This protein binds this small molecule.
Small molecule (SMILES): Nc1ncnc2c1ncn2[C@@H]1O[C@H](COP(=O)(O)OP(=O)(O)OC[C@H]2O[C@H](O)[C@H](O)[C@@H]2O)[C@@H](O)[C@H]1O

Binding-site contacts:
Ligand atom C6 contacts residue TYR376 of chain 1.A at 3.6 Å (hydrophobic).
Ligand atom C4 contacts residue GLY35 of chain 1.A at 4.1 Å.
Ligand atom PB contacts residue ALA34 of chain 1.A at 4.0 Å.
Ligand atom O4' contacts residue GLY306 of chain 1.A at 3.1 Å (h-bond).
Ligand atom C6 contacts residue GLY35 of chain 1.A at 4.1 Å.
Ligand atom C2 contacts residue TYR376 of chain 1.A at 4.1 Å (hydrophobic).
Ligand atom O5' contacts residue ALA34 of chain 1.A at 4.2 Å.
Ligand atom O2B contacts residue ALA34 of chain 1.A at 3.1 Å.
Ligand atom N3 contacts residue GLY35 of chain 1.A at 4.1 Å.
Ligand atom N3 contacts residue GLY306 of chain 1.A at 4.0 Å.
Ligand atom O1B contacts residue GLY306 of chain 1.A at 3.3 Å (h-bond).
Ligand atom O1D contacts residue ASP311 of chain 1.A at 3.0 Å (salt-bridge).
Ligand atom C1D contacts residue ASP311 of chain 1.A at 3.8 Å.
Ligand atom O5' contacts residue GLY306 of chain 1.A at 3.8 Å.
Ligand atom N3 contacts residue PRO334 of chain 1.A at 3.7 Å.
Ligand atom C4D contacts residue THR167 of chain 1.A at 4.1 Å.
Ligand atom C4 contacts residue PRO334 of chain 1.A at 4.1 Å (hydrophobic).
Ligand atom O3D contacts residue ASP311 of chain 1.A at 3.9 Å.
Ligand atom O2D contacts residue GLU83 of chain 1.A at 3.6 Å.
Ligand atom C5' contacts residue GLY306 of chain 1.A at 4.2 Å.
Ligand atom O2D contacts residue ASN81 of chain 1.A at 4.0 Å.
Ligand atom O4D contacts residue PHE307 of chain 1.A at 3.8 Å.
Ligand atom O5D contacts residue PHE307 of chain 1.A at 3.6 Å.
Ligand atom O2A contacts residue ALA34 of chain 1.A at 3.6 Å.
Ligand atom O4D contacts residue ASP311 of chain 1.A at 3.7 Å.
Ligand atom C1' contacts residue GLY306 of chain 1.A at 4.2 Å.
Ligand atom O3D contacts residue HIS227 of chain 1.A at 3.1 Å.
Ligand atom C4' contacts residue GLY306 of chain 1.A at 4.0 Å.
Ligand atom N1 contacts residue PHE377 of chain 1.A at 4.0 Å.
Ligand atom O1B contacts residue PHE307 of chain 1.A at 3.4 Å.
Ligand atom N1 contacts residue TYR376 of chain 1.A at 3.5 Å.
Ligand atom O1B contacts residue ALA34 of chain 1.A at 3.6 Å (h-bond).
Ligand atom N6 contacts residue VAL38 of chain 1.A at 4.2 Å.
Ligand atom C5' contacts residue THR44 of chain 1.A at 3.8 Å.
Ligand atom N1 contacts residue GLY35 of chain 1.A at 4.2 Å.
Ligand atom O1B contacts residue GLY308 of chain 1.A at 3.3 Å (h-bond).
Ligand atom N6 contacts residue TYR376 of chain 1.A at 3.8 Å.
Ligand atom O2A contacts residue MET45 of chain 1.A at 3.3 Å.
Ligand atom O3D contacts residue THR167 of chain 1.A at 3.9 Å.
Ligand atom O1D contacts residue GLY310 of chain 1.A at 4.2 Å.

Sequence of chain 1.A:
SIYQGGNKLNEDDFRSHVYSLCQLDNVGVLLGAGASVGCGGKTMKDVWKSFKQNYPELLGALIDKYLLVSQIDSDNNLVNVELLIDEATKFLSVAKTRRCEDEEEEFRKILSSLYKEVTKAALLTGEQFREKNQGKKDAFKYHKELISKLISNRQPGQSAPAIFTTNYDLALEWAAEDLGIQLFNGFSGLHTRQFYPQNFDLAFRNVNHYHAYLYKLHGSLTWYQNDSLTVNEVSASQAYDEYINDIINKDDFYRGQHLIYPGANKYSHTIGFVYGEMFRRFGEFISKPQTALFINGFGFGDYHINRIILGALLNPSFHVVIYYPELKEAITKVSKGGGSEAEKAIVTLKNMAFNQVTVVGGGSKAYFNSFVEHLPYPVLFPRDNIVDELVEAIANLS